The small molecule below binds the protein below.
Small molecule (SMILES): Nc1ncnc2c1ncn2[C@@H]1O[C@H](CO[P](=O)(O)O[P](=O)(O)NP(=O)(O)O)[C@@H](O)[C@H]1O

Binding-site contacts:
Ligand atom O1G contacts residue MG1 of chain 1.K at 2.1 Å.
Ligand atom O1G contacts residue ASN2229 of chain 1.D at 3.5 Å (h-bond).
Ligand atom O1A contacts residue MG1 of chain 1.K at 2.1 Å.
Ligand atom O2B contacts residue SER2058 of chain 1.D at 2.9 Å (h-bond).
Ligand atom O2G contacts residue MG1 of chain 1.K at 2.6 Å.
Ligand atom O1B contacts residue MG1 of chain 1.L at 2.1 Å.
Ligand atom N1 contacts residue VAL2132 of chain 1.D at 3.3 Å (h-bond).
Ligand atom PG contacts residue MG1 of chain 1.L at 3.5 Å.
Ligand atom N6 contacts residue GLU2130 of chain 1.D at 2.8 Å (salt-bridge).
Ligand atom C4 contacts residue MET2131 of chain 1.D at 3.5 Å (hydrophobic).
Ligand atom PA contacts residue MG1 of chain 1.K at 3.5 Å.
Ligand atom N3B contacts residue MG1 of chain 1.K at 2.6 Å.
Ligand atom O1A contacts residue ASP2243 of chain 1.D at 3.0 Å (salt-bridge).
Ligand atom C3' contacts residue GLU2228 of chain 1.D at 3.3 Å.
Ligand atom O3' contacts residue GLU2228 of chain 1.D at 2.4 Å (salt-bridge).
Ligand atom O2G contacts residue MG1 of chain 1.L at 2.1 Å.
Ligand atom N9 contacts residue MET2131 of chain 1.D at 3.5 Å.
Ligand atom O2B contacts residue PRO2062 of chain 1.D at 3.3 Å.
Ligand atom PG contacts residue ASP2243 of chain 1.D at 3.4 Å.
Ligand atom O3' contacts residue THR2137 of chain 1.D at 3.6 Å.
Ligand atom O1B contacts residue LYS2080 of chain 1.D at 3.1 Å (salt-bridge).
Ligand atom PA contacts residue LYS2080 of chain 1.D at 3.4 Å.
Ligand atom O3A contacts residue LYS2080 of chain 1.D at 2.6 Å (salt-bridge).
Ligand atom O1B contacts residue MG1 of chain 1.K at 3.6 Å.
Ligand atom N3 contacts residue MET2131 of chain 1.D at 3.4 Å (h-bond).
Ligand atom O1G contacts residue HIS2226 of chain 1.D at 2.7 Å (h-bond).
Ligand atom PG contacts residue MG1 of chain 1.K at 2.5 Å.
Ligand atom PB contacts residue MG1 of chain 1.L at 3.5 Å.
Ligand atom O2A contacts residue LYS2080 of chain 1.D at 2.9 Å (salt-bridge).
Ligand atom O3G contacts residue SER2058 of chain 1.D at 3.3 Å.
Ligand atom O1A contacts residue ASN2229 of chain 1.D at 3.4 Å (h-bond).
Ligand atom O2B contacts residue LYS2060 of chain 1.D at 2.8 Å (salt-bridge).
Ligand atom C2 contacts residue MET2131 of chain 1.D at 3.5 Å (hydrophobic).
Ligand atom C2 contacts residue VAL2135 of chain 1.D at 3.6 Å (hydrophobic).
Ligand atom O1G contacts residue ASP2243 of chain 1.D at 3.2 Å (salt-bridge).
Ligand atom PB contacts residue LYS2080 of chain 1.D at 3.4 Å.
Ligand atom N7 contacts residue VAL2242 of chain 1.D at 3.5 Å.
Ligand atom O2G contacts residue ASP2243 of chain 1.D at 2.5 Å (salt-bridge).
Ligand atom PB contacts residue MG1 of chain 1.K at 3.6 Å.
Ligand atom O1B contacts residue ASP2243 of chain 1.D at 2.9 Å (salt-bridge).

Sequence of chain 1.D:
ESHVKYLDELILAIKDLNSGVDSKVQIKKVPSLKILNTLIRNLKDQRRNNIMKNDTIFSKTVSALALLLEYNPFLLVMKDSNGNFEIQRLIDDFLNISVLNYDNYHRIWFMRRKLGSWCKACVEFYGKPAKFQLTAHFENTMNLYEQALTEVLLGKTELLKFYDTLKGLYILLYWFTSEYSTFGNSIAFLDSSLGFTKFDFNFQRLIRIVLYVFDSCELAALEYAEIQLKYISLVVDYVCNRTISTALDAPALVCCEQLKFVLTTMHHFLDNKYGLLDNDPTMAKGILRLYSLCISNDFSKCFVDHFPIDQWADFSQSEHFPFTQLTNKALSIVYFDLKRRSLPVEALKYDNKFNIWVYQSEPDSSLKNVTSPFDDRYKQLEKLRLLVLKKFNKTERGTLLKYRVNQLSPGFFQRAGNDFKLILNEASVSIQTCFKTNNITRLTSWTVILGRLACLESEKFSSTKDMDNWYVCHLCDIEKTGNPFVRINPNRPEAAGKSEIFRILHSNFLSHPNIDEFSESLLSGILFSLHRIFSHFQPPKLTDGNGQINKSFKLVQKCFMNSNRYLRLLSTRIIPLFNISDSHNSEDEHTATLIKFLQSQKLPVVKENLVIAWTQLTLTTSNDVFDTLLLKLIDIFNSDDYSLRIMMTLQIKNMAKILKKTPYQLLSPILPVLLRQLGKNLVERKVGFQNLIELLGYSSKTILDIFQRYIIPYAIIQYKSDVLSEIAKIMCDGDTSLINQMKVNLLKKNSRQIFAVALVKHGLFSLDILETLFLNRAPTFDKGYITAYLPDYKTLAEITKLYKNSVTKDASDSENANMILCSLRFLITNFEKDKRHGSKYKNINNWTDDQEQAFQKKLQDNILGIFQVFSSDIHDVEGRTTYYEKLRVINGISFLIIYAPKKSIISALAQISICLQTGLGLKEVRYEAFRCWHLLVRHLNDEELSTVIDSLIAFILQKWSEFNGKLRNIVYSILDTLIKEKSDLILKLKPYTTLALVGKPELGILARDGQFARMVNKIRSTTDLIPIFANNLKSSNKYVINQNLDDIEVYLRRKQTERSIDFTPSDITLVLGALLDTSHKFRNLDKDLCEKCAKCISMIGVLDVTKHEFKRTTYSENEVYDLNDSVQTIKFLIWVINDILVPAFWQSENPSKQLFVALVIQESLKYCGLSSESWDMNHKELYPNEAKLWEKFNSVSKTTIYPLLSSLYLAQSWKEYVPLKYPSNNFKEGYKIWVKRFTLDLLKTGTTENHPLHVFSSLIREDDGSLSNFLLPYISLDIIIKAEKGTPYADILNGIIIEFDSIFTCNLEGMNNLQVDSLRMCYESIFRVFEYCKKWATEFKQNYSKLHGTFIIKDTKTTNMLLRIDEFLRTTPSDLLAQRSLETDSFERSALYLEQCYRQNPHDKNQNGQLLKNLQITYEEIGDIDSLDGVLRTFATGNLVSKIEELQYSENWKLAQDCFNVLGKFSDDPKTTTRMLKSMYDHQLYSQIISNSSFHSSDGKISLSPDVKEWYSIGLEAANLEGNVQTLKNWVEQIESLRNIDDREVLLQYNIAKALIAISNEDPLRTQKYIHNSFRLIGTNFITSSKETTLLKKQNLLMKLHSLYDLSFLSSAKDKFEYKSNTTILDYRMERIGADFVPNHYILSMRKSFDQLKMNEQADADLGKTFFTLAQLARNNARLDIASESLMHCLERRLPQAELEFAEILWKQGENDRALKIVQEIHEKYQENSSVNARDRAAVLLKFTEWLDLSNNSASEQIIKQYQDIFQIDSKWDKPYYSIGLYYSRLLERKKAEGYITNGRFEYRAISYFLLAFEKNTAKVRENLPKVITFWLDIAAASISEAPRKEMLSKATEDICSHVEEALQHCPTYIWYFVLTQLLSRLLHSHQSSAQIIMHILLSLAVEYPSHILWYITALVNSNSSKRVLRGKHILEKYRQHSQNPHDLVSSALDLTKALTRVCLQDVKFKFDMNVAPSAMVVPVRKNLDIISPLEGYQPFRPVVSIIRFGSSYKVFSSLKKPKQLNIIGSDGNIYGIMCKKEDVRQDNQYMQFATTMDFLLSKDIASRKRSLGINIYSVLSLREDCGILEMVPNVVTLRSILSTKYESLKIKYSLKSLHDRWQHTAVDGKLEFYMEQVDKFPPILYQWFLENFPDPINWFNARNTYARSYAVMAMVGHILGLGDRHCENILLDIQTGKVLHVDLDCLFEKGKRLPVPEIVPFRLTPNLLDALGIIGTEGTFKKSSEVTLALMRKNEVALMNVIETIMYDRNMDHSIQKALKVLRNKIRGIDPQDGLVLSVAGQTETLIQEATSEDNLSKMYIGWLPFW